A small-molecule ligand and the protein it binds are described below.
Small molecule (SMILES): CC(=O)N[C@@H]1[C@@H](O)[C@H](O)[C@@H](CO)O[C@H]1O

Binding-site contacts:
Ligand atom O7 contacts residue GLN69 of chain 1.F at 3.0 Å (h-bond).
Ligand atom O3 contacts residue LYS32 of chain 1.C at 4.4 Å.
Ligand atom C8 contacts residue TYR112 of chain 1.C at 3.2 Å (hydrophobic).
Ligand atom C7 contacts residue TYR112 of chain 1.C at 3.1 Å (hydrophobic).
Ligand atom C6 contacts residue THR116 of chain 1.C at 4.4 Å.
Ligand atom O5 contacts residue GLN69 of chain 1.F at 4.1 Å.
Ligand atom N2 contacts residue ASN114 of chain 1.C at 2.9 Å (h-bond).
Ligand atom C5 contacts residue THR116 of chain 1.C at 4.5 Å.
Ligand atom C7 contacts residue LYS32 of chain 1.C at 3.7 Å.
Ligand atom C8 contacts residue CYS33 of chain 1.C at 4.2 Å (hydrophobic).
Ligand atom C8 contacts residue ASN114 of chain 1.C at 4.1 Å.
Ligand atom C1 contacts residue ASN114 of chain 1.C at 1.4 Å.
Ligand atom C7 contacts residue GLN69 of chain 1.F at 3.7 Å.
Ligand atom C2 contacts residue ASN114 of chain 1.C at 2.5 Å.
Ligand atom C4 contacts residue ASN114 of chain 1.C at 4.2 Å.
Ligand atom N2 contacts residue GLN69 of chain 1.F at 4.0 Å.
Ligand atom C7 contacts residue THR121 of chain 1.C at 4.5 Å.
Ligand atom O5 contacts residue ASN114 of chain 1.C at 2.4 Å (h-bond).
Ligand atom O7 contacts residue TYR112 of chain 1.C at 2.5 Å (h-bond).
Ligand atom C1 contacts residue GLN69 of chain 1.F at 3.6 Å.
Ligand atom C3 contacts residue ASN114 of chain 1.C at 3.8 Å.
Ligand atom C7 contacts residue ASN114 of chain 1.C at 3.6 Å.
Ligand atom N2 contacts residue TYR112 of chain 1.C at 4.2 Å.
Ligand atom O7 contacts residue LYS32 of chain 1.C at 3.3 Å.
Ligand atom O6 contacts residue THR116 of chain 1.C at 3.5 Å.
Ligand atom C2 contacts residue GLN69 of chain 1.F at 3.7 Å.
Ligand atom C5 contacts residue ASN114 of chain 1.C at 3.7 Å.
Ligand atom C8 contacts residue THR121 of chain 1.C at 3.5 Å.
Ligand atom C8 contacts residue LYS32 of chain 1.C at 3.5 Å.
Ligand atom O7 contacts residue ASN114 of chain 1.C at 3.8 Å.

Sequence of chain 1.F:
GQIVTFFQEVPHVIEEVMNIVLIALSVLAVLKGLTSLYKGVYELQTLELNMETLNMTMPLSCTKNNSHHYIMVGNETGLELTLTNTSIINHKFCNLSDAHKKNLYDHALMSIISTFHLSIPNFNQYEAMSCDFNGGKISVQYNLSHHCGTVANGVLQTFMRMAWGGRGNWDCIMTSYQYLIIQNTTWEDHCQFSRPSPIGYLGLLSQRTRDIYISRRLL

Sequence of chain 1.C:
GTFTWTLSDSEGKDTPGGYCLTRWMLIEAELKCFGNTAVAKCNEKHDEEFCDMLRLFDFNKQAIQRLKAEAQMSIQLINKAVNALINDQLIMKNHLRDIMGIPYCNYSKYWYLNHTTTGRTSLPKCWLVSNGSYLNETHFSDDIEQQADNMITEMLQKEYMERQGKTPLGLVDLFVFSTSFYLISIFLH